Sequence of chain 2.A:
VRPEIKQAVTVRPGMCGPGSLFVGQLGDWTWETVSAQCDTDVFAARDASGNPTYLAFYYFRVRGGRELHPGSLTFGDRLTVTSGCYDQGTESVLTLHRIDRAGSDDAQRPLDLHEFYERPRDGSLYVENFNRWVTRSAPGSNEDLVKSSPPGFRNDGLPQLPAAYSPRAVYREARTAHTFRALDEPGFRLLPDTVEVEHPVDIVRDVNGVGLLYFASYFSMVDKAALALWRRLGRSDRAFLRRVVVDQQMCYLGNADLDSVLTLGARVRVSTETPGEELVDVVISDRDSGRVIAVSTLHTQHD

This small molecule binds to this protein.
Small molecule (SMILES): CC(C(=O)SCCNC(=O)CCNC(=O)[C@H](O)C(C)(C)COP(=O)(O)OP(=O)(O)OC[C@H]1O[C@@H](n2cnc3c(N)ncnc32)[C@H](O)[C@@H]1OP(=O)(O)O)=[N+]([O-])[O-]

Binding-site contacts:
Ligand atom OS5 contacts residue ASN216 of chain 2.A at 2.7 Å (h-bond).
Ligand atom CS3 contacts residue PHE65 of chain 2.A at 3.6 Å (hydrophobic).
Ligand atom CP7 contacts residue LEU261 of chain 2.A at 3.4 Å (hydrophobic).
Ligand atom S contacts residue PHE223 of chain 2.A at 3.8 Å.
Ligand atom CP4 contacts residue PHE65 of chain 2.A at 3.6 Å (hydrophobic).
Ligand atom OP3 contacts residue TYR66 of chain 2.A at 3.2 Å.
Ligand atom CS3 contacts residue TRP39 of chain 2.A at 3.3 Å (hydrophobic).
Ligand atom CP6 contacts residue LEU261 of chain 2.A at 3.4 Å (hydrophobic).
Ligand atom CP9 contacts residue LEU153 of chain 2.A at 3.6 Å (hydrophobic).
Ligand atom NP2 contacts residue GLY262 of chain 2.A at 3.7 Å.
Ligand atom OS4 contacts residue PRO21 of chain 1.A at 3.1 Å.
Ligand atom CP1 contacts residue ASN263 of chain 2.A at 3.6 Å.
Ligand atom O5' contacts residue LYS155 of chain 2.A at 3.1 Å (salt-bridge).
Ligand atom OS4 contacts residue PHE83 of chain 1.A at 3.5 Å.
Ligand atom OP1 contacts residue ASN263 of chain 2.A at 3.0 Å (h-bond).
Ligand atom NP1 contacts residue TYR260 of chain 2.A at 3.7 Å.
Ligand atom NS4 contacts residue TYR222 of chain 2.A at 3.8 Å.
Ligand atom NP1 contacts residue PHE65 of chain 2.A at 2.9 Å (h-bond).
Ligand atom CP5 contacts residue GLY262 of chain 2.A at 3.5 Å.
Ligand atom OS1 contacts residue ALA64 of chain 2.A at 3.3 Å.
Ligand atom CP4 contacts residue TYR260 of chain 2.A at 3.7 Å (hydrophobic).
Ligand atom NS4 contacts residue ASN216 of chain 2.A at 3.1 Å (h-bond).
Ligand atom NS4 contacts residue PHE223 of chain 2.A at 3.5 Å.
Ligand atom S contacts residue LEU221 of chain 2.A at 3.4 Å (h-bond).
Ligand atom CP2 contacts residue PHE65 of chain 2.A at 3.8 Å (hydrophobic).
Ligand atom OS1 contacts residue PHE65 of chain 2.A at 3.1 Å (h-bond).
Ligand atom OS4 contacts residue PHE223 of chain 2.A at 3.7 Å.
Ligand atom S contacts residue ASN216 of chain 2.A at 3.8 Å.
Ligand atom OP3 contacts residue LEU261 of chain 2.A at 2.8 Å (h-bond).
Ligand atom CS2 contacts residue PHE223 of chain 2.A at 3.7 Å (hydrophobic).
Ligand atom OS4 contacts residue TYR222 of chain 2.A at 3.5 Å.
Ligand atom NP2 contacts residue TYR260 of chain 2.A at 3.1 Å (h-bond).
Ligand atom CP3 contacts residue PHE65 of chain 2.A at 3.7 Å (hydrophobic).
Ligand atom OP2 contacts residue LEU153 of chain 2.A at 3.5 Å.
Ligand atom CP5 contacts residue TYR260 of chain 2.A at 3.4 Å (hydrophobic).
Ligand atom CP5 contacts residue ASN263 of chain 2.A at 3.8 Å.
Ligand atom OS4 contacts residue ASN216 of chain 2.A at 3.5 Å (h-bond).
Ligand atom NP2 contacts residue LEU261 of chain 2.A at 3.3 Å (h-bond).
Ligand atom OS5 contacts residue PHE223 of chain 2.A at 2.9 Å (h-bond).
Ligand atom OS5 contacts residue TYR222 of chain 2.A at 3.3 Å.

Sequence of chain 1.A:
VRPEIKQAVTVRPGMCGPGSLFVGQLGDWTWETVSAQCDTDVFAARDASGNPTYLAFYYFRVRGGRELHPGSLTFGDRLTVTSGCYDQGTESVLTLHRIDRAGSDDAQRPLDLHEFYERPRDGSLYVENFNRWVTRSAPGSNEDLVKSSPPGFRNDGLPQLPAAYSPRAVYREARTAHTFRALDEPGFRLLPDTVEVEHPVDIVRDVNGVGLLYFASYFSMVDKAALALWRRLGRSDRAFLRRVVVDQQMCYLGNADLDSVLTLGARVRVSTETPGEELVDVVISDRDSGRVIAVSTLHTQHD